Binding-site contacts:
Ligand atom O7 contacts residue ASN793 of chain 1.A at 2.7 Å (h-bond).
Ligand atom C3 contacts residue ASN793 of chain 1.A at 3.8 Å.
Ligand atom C7 contacts residue ASN793 of chain 1.A at 3.0 Å.
Ligand atom C5 contacts residue ASN793 of chain 1.A at 3.6 Å.
Ligand atom C7 contacts residue LYS787 of chain 1.A at 3.7 Å.
Ligand atom O6 contacts residue ASN793 of chain 1.A at 4.4 Å.
Ligand atom N2 contacts residue SER795 of chain 1.A at 3.4 Å.
Ligand atom O5 contacts residue ASN793 of chain 1.A at 2.4 Å (h-bond).
Ligand atom C3 contacts residue SER795 of chain 1.A at 4.2 Å.
Ligand atom C7 contacts residue SER795 of chain 1.A at 3.9 Å.
Ligand atom C4 contacts residue ASN793 of chain 1.A at 4.2 Å.
Ligand atom N2 contacts residue ASN793 of chain 1.A at 2.9 Å (h-bond).
Ligand atom C2 contacts residue ASN793 of chain 1.A at 2.5 Å.
Ligand atom C1 contacts residue SER795 of chain 1.A at 3.4 Å.
Ligand atom C1 contacts residue ASN793 of chain 1.A at 1.4 Å.
Ligand atom C8 contacts residue SER795 of chain 1.A at 4.0 Å.
Ligand atom C8 contacts residue PHE789 of chain 1.A at 3.7 Å (hydrophobic).
Ligand atom C2 contacts residue SER795 of chain 1.A at 4.0 Å.
Ligand atom O7 contacts residue LYS787 of chain 1.A at 3.8 Å.
Ligand atom C5 contacts residue SER795 of chain 1.A at 4.3 Å.
Ligand atom O5 contacts residue SER795 of chain 1.A at 4.2 Å.
Ligand atom C8 contacts residue LYS787 of chain 1.A at 3.3 Å.
Ligand atom O7 contacts residue PHE792 of chain 1.A at 3.8 Å.
Ligand atom C8 contacts residue ASN793 of chain 1.A at 3.2 Å.

Sequence of chain 1.A:
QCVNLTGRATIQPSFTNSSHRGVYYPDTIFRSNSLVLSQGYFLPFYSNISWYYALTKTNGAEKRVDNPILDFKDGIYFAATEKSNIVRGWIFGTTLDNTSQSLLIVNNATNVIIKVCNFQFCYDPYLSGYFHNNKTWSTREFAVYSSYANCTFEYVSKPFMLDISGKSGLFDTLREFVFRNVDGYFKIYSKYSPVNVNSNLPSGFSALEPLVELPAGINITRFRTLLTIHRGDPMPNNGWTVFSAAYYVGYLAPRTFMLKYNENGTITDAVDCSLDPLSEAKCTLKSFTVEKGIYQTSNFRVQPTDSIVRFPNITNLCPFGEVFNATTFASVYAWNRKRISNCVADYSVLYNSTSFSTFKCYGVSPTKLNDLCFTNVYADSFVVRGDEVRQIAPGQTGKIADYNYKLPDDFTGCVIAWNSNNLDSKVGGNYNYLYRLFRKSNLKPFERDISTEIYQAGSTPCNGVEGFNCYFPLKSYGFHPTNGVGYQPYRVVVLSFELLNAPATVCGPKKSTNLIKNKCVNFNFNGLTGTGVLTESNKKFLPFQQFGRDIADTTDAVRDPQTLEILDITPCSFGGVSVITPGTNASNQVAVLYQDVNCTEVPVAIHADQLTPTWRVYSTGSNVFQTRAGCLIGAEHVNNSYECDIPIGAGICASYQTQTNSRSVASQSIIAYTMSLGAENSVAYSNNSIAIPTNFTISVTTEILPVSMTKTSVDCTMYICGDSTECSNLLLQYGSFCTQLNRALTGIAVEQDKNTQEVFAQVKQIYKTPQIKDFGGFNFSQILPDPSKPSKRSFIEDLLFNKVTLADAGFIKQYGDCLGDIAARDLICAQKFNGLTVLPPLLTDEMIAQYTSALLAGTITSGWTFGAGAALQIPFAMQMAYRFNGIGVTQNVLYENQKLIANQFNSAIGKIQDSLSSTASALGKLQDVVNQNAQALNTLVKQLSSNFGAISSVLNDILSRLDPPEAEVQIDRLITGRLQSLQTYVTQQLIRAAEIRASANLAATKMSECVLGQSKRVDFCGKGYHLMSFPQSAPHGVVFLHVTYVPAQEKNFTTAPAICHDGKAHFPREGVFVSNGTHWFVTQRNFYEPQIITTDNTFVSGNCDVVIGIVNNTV

A protein and the small-molecule ligand that binds it are described below.
Small molecule (SMILES): CC(=O)N[C@@H]1[C@@H](O)[C@H](O)[C@@H](CO)O[C@H]1O